The small molecule below binds the protein below.
Small molecule (SMILES): CC(=O)N[C@@H]1[C@@H](O)[C@H](O)[C@@H](CO)O[C@H]1O

Binding-site contacts:
Ligand atom C5 contacts residue ASN135 of chain 1.M at 3.8 Å.
Ligand atom C4 contacts residue ASN135 of chain 1.M at 4.4 Å.
Ligand atom N2 contacts residue ASN135 of chain 1.M at 2.9 Å (h-bond).
Ligand atom C1 contacts residue ASN135 of chain 1.M at 1.5 Å.
Ligand atom C2 contacts residue ASN135 of chain 1.M at 2.5 Å.
Ligand atom C3 contacts residue ASN135 of chain 1.M at 3.9 Å.
Ligand atom O5 contacts residue ASN135 of chain 1.M at 2.5 Å (h-bond).
Ligand atom C8 contacts residue ASN135 of chain 1.M at 4.0 Å.
Ligand atom O7 contacts residue ASN135 of chain 1.M at 3.3 Å (h-bond).
Ligand atom C7 contacts residue ASN135 of chain 1.M at 3.3 Å.

Sequence of chain 1.M:
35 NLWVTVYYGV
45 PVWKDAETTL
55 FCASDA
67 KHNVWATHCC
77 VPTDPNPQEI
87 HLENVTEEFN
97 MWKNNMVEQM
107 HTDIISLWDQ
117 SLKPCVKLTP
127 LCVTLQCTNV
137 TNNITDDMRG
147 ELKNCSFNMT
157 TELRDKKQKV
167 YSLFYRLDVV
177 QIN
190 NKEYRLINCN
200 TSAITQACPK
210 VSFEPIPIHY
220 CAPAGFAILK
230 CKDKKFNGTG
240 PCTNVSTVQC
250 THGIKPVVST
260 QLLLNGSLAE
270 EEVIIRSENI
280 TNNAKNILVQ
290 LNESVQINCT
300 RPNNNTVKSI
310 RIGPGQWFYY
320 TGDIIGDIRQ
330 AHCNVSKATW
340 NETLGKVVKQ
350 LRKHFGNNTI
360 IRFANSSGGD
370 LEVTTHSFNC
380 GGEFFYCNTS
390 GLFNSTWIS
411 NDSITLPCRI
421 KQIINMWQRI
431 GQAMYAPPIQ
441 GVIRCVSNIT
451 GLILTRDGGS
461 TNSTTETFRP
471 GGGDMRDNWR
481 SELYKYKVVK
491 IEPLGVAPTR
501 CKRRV